Sequence of chain 1.A:
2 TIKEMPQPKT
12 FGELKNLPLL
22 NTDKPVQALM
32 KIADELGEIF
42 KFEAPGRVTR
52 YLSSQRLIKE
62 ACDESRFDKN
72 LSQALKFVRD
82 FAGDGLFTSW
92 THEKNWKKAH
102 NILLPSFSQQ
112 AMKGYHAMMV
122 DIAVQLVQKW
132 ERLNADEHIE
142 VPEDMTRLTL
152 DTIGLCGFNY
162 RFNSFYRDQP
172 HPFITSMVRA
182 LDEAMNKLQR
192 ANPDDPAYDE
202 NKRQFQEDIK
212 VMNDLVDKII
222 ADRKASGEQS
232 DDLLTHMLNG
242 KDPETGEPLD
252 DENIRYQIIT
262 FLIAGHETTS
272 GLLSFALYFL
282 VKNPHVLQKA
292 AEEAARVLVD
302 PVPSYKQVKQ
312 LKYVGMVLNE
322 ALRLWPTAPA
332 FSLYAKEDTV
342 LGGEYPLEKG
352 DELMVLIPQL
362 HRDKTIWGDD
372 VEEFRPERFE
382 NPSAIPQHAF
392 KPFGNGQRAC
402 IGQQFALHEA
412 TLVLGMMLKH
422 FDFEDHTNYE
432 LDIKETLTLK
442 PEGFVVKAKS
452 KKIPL

The small molecule below binds the protein below.
Small molecule (SMILES): CC(C)C1=CC2=CC[C@@H]3[C@](C)(CCC[C@@]3(C)C(=O)N[C@@H](Cc3c[nH]c4ccccc34)C(=O)O)[C@H]2CC1

Binding-site contacts:
Ligand atom C16 contacts residue ALA75 of chain 1.A at 3.9 Å (hydrophobic).
Ligand atom O1 contacts residue TYR52 of chain 1.A at 2.7 Å (h-bond).
Ligand atom C14 contacts residue ALA75 of chain 1.A at 3.8 Å (hydrophobic).
Ligand atom CE3 contacts residue GLN74 of chain 1.A at 3.5 Å.
Ligand atom C12 contacts residue ALA75 of chain 1.A at 3.8 Å (hydrophobic).
Ligand atom O contacts residue LEU189 of chain 1.A at 3.8 Å.
Ligand atom C20 contacts residue LEU438 of chain 1.A at 3.8 Å (hydrophobic).
Ligand atom OXT contacts residue SER73 of chain 1.A at 3.5 Å.
Ligand atom CZ3 contacts residue ARG48 of chain 1.A at 3.5 Å.
Ligand atom CE3 contacts residue ARG48 of chain 1.A at 3.4 Å.
Ligand atom C16 contacts residue LEU438 of chain 1.A at 3.5 Å (hydrophobic).
Ligand atom C20 contacts residue PHE88 of chain 1.A at 3.7 Å (hydrophobic).
Ligand atom C1 contacts residue TYR52 of chain 1.A at 3.7 Å (hydrophobic).
Ligand atom OXT contacts residue GLN74 of chain 1.A at 2.8 Å (h-bond).
Ligand atom C19 contacts residue LEU76 of chain 1.A at 3.7 Å (hydrophobic).
Ligand atom O contacts residue GLN74 of chain 1.A at 3.3 Å (h-bond).
Ligand atom CD1 contacts residue LEU21 of chain 1.A at 3.6 Å (hydrophobic).
Ligand atom CG contacts residue ARG48 of chain 1.A at 3.5 Å.
Ligand atom NE1 contacts residue ARG48 of chain 1.A at 3.8 Å.
Ligand atom C19 contacts residue VAL79 of chain 1.A at 3.8 Å (hydrophobic).
Ligand atom C10 contacts residue ALA331 of chain 1.A at 3.9 Å (hydrophobic).
Ligand atom O contacts residue ALA75 of chain 1.A at 3.0 Å (h-bond).
Ligand atom C8 contacts residue VAL27 of chain 1.A at 3.7 Å (hydrophobic).
Ligand atom C5 contacts residue PRO26 of chain 1.A at 3.8 Å (hydrophobic).
Ligand atom C15 contacts residue LEU438 of chain 1.A at 3.6 Å (hydrophobic).
Ligand atom C17 contacts residue ALA75 of chain 1.A at 3.8 Å (hydrophobic).
Ligand atom C19 contacts residue LEU438 of chain 1.A at 3.7 Å (hydrophobic).
Ligand atom CD2 contacts residue ARG48 of chain 1.A at 3.4 Å.
Ligand atom CE2 contacts residue ARG48 of chain 1.A at 3.6 Å.
Ligand atom CZ2 contacts residue LEU189 of chain 1.A at 3.7 Å (hydrophobic).
Ligand atom C contacts residue SER73 of chain 1.A at 3.6 Å.
Ligand atom C13 contacts residue ALA75 of chain 1.A at 3.8 Å (hydrophobic).
Ligand atom CB contacts residue ARG48 of chain 1.A at 3.6 Å.
Ligand atom O contacts residue SER73 of chain 1.A at 3.5 Å.
Ligand atom C contacts residue GLN74 of chain 1.A at 3.4 Å.
Ligand atom CD1 contacts residue ARG48 of chain 1.A at 3.7 Å.
Ligand atom CZ3 contacts residue GLN74 of chain 1.A at 3.3 Å.
Ligand atom C10 contacts residue MET355 of chain 1.A at 3.6 Å (hydrophobic).
Ligand atom CH2 contacts residue GLN74 of chain 1.A at 3.7 Å.
Ligand atom C3 contacts residue LEU30 of chain 1.A at 3.8 Å (hydrophobic).